Sequence of chain 1.A:
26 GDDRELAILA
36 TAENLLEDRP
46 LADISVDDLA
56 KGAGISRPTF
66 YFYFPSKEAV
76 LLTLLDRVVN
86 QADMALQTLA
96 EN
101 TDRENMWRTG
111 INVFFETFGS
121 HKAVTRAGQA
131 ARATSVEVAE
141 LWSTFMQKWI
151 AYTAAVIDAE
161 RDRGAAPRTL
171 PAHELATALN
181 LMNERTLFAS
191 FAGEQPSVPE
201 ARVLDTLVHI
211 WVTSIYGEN

The protein below binds the small molecule below.
Small molecule (SMILES): CC(=O)NC[C@H]1CN(c2ccc(N3CCSCC3)c(F)c2)C(=O)O1

Binding-site contacts:
Ligand atom O10 contacts residue ASN180 of chain 1.A at 3.8 Å.
Ligand atom C23 contacts residue TRP107 of chain 1.A at 3.3 Å (hydrophobic).
Ligand atom C14 contacts residue TRP211 of chain 1.A at 3.9 Å (hydrophobic).
Ligand atom C01 contacts residue LEU187 of chain 1.A at 3.5 Å (hydrophobic).
Ligand atom C06 contacts residue ASN180 of chain 1.A at 3.8 Å.
Ligand atom C20 contacts residue LEU91 of chain 1.A at 3.9 Å (hydrophobic).
Ligand atom C16 contacts residue THR153 of chain 1.A at 3.2 Å.
Ligand atom C12 contacts residue PHE114 of chain 1.A at 3.3 Å (hydrophobic).
Ligand atom C22 contacts residue TYR152 of chain 1.A at 3.8 Å (hydrophobic).
Ligand atom C17 contacts residue PHE114 of chain 1.A at 3.6 Å (hydrophobic).
Ligand atom N08 contacts residue PHE114 of chain 1.A at 3.6 Å.
Ligand atom C13 contacts residue PHE114 of chain 1.A at 3.6 Å (hydrophobic).
Ligand atom C22 contacts residue TRP107 of chain 1.A at 3.4 Å (hydrophobic).
Ligand atom C19 contacts residue LEU91 of chain 1.A at 3.3 Å (hydrophobic).
Ligand atom N18 contacts residue TYR152 of chain 1.A at 3.9 Å.
Ligand atom C01 contacts residue PHE118 of chain 1.A at 3.8 Å (hydrophobic).
Ligand atom O03 contacts residue TRP142 of chain 1.A at 2.9 Å.
Ligand atom C15 contacts residue THR153 of chain 1.A at 3.7 Å.
Ligand atom C20 contacts residue TYR152 of chain 1.A at 3.5 Å (hydrophobic).
Ligand atom O03 contacts residue GLU184 of chain 1.A at 3.5 Å.
Ligand atom C07 contacts residue TRP149 of chain 1.A at 3.8 Å (hydrophobic).
Ligand atom C13 contacts residue TRP211 of chain 1.A at 3.7 Å (hydrophobic).
Ligand atom C09 contacts residue ASN183 of chain 1.A at 3.3 Å.
Ligand atom C17 contacts residue THR153 of chain 1.A at 3.8 Å.
Ligand atom C17 contacts residue ASN180 of chain 1.A at 3.1 Å.
Ligand atom O10 contacts residue ASN183 of chain 1.A at 2.2 Å (h-bond).
Ligand atom C05 contacts residue MET146 of chain 1.A at 3.6 Å (hydrophobic).
Ligand atom F24 contacts residue ILE111 of chain 1.A at 3.1 Å.
Ligand atom C12 contacts residue ASN180 of chain 1.A at 3.0 Å.
Ligand atom C02 contacts residue TRP142 of chain 1.A at 3.7 Å (hydrophobic).
Ligand atom C07 contacts residue PHE114 of chain 1.A at 3.5 Å (hydrophobic).
Ligand atom C19 contacts residue GLY110 of chain 1.A at 3.3 Å.
Ligand atom C17 contacts residue TRP149 of chain 1.A at 3.6 Å (hydrophobic).
Ligand atom N04 contacts residue PHE114 of chain 1.A at 3.5 Å.
Ligand atom O10 contacts residue TRP211 of chain 1.A at 3.4 Å.
Ligand atom C07 contacts residue ASN180 of chain 1.A at 3.3 Å.
Ligand atom O11 contacts residue ASN183 of chain 1.A at 3.2 Å.
Ligand atom C09 contacts residue ASN180 of chain 1.A at 3.5 Å.
Ligand atom N08 contacts residue ASN180 of chain 1.A at 2.9 Å (h-bond).
Ligand atom F24 contacts residue GLY110 of chain 1.A at 3.3 Å.